Binding-site contacts:
Ligand atom C05 contacts residue PHE196 of chain 1.A at 1.3 Å (hydrophobic).
Ligand atom C03 contacts residue PHE280 of chain 1.A at 3.3 Å (hydrophobic).
Ligand atom O08 contacts residue PHE196 of chain 1.A at 3.7 Å.
Ligand atom O08 contacts residue ASN193 of chain 1.A at 3.7 Å.
Ligand atom C09 contacts residue PHE196 of chain 1.A at 2.8 Å (hydrophobic).
Ligand atom O14 contacts residue GLY277 of chain 1.A at 3.4 Å.
Ligand atom C05 contacts residue PHE280 of chain 1.A at 2.9 Å (hydrophobic).
Ligand atom C09 contacts residue LEU192 of chain 1.A at 3.9 Å (hydrophobic).
Ligand atom C03 contacts residue PHE196 of chain 1.A at 1.4 Å (hydrophobic).
Ligand atom C07 contacts residue ASN193 of chain 1.A at 4.1 Å.
Ligand atom C04 contacts residue PHE280 of chain 1.A at 2.8 Å (hydrophobic).
Ligand atom C13 contacts residue LEU192 of chain 1.A at 3.9 Å (hydrophobic).
Ligand atom C06 contacts residue PHE196 of chain 1.A at 2.0 Å (hydrophobic).
Ligand atom O14 contacts residue LEU192 of chain 1.A at 3.6 Å.
Ligand atom C03 contacts residue GLY277 of chain 1.A at 4.1 Å.
Ligand atom O08 contacts residue PHE280 of chain 1.A at 4.0 Å.
Ligand atom C13 contacts residue PHE196 of chain 1.A at 2.0 Å (hydrophobic).
Ligand atom O14 contacts residue PHE280 of chain 1.A at 3.4 Å.
Ligand atom C12 contacts residue ALA189 of chain 1.A at 3.6 Å (hydrophobic).
Ligand atom C06 contacts residue ASN193 of chain 1.A at 4.4 Å.
Ligand atom O11 contacts residue LEU192 of chain 1.A at 3.2 Å.
Ligand atom C09 contacts residue PHE280 of chain 1.A at 3.7 Å (hydrophobic).
Ligand atom O11 contacts residue ALA189 of chain 1.A at 4.4 Å.
Ligand atom C10 contacts residue ALA189 of chain 1.A at 4.0 Å (hydrophobic).
Ligand atom C07 contacts residue PHE196 of chain 1.A at 2.8 Å (hydrophobic).
Ligand atom C13 contacts residue PHE280 of chain 1.A at 3.2 Å (hydrophobic).
Ligand atom C09 contacts residue ASN193 of chain 1.A at 4.3 Å.
Ligand atom C01 contacts residue LEU192 of chain 1.A at 3.8 Å (hydrophobic).
Ligand atom O14 contacts residue GLU276 of chain 1.A at 4.2 Å.
Ligand atom C06 contacts residue PHE280 of chain 1.A at 3.0 Å (hydrophobic).
Ligand atom O14 contacts residue PHE196 of chain 1.A at 2.9 Å.
Ligand atom C04 contacts residue PHE196 of chain 1.A at 1.0 Å (hydrophobic).
Ligand atom C01 contacts residue GLY277 of chain 1.A at 4.2 Å.
Ligand atom C07 contacts residue PHE280 of chain 1.A at 3.5 Å (hydrophobic).
Ligand atom O11 contacts residue GLU276 of chain 1.A at 4.3 Å.
Ligand atom C10 contacts residue PHE196 of chain 1.A at 4.1 Å (hydrophobic).
Ligand atom C01 contacts residue PHE196 of chain 1.A at 1.5 Å (hydrophobic).
Ligand atom C10 contacts residue LEU192 of chain 1.A at 3.8 Å (hydrophobic).
Ligand atom C02 contacts residue PHE196 of chain 1.A at 0.9 Å (hydrophobic).
Ligand atom C01 contacts residue LEU232 of chain 1.A at 3.5 Å (hydrophobic).

This small molecule binds to this protein.
Small molecule (SMILES): CCCc1ccc(O)c(C(C)=O)c1O

Sequence of chain 1.A:
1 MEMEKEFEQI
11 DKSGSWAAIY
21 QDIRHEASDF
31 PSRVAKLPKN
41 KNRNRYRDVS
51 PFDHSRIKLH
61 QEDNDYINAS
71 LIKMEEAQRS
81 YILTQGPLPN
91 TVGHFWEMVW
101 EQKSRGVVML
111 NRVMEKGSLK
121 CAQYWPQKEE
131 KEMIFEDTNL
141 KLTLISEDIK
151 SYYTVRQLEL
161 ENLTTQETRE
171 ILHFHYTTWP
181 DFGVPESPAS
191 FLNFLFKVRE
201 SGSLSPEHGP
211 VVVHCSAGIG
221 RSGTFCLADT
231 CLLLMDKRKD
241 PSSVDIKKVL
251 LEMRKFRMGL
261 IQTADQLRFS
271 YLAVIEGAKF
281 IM